A protein and the small-molecule ligand that binds it are described below.
Small molecule (SMILES): C[C@H](N)[C@H](C(=O)N1CCC2(CC1)Oc1ccccc1O2)c1ccc(Cl)cc1

Sequence of chain 1.A:
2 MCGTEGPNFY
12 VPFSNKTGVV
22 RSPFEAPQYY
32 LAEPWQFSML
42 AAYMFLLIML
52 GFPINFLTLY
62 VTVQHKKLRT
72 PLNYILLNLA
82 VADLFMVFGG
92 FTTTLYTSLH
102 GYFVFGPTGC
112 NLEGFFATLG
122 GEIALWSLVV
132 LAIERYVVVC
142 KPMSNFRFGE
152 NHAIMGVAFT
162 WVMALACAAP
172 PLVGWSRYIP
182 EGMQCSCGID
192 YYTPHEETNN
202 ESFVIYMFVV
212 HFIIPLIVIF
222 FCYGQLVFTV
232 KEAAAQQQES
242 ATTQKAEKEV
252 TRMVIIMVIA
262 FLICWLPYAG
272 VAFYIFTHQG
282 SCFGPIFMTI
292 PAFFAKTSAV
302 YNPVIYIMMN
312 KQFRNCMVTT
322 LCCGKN

Binding-site contacts:
Ligand atom C14 contacts residue LEU126 of chain 1.A at 3.6 Å (hydrophobic).
Ligand atom C14 contacts residue HIS212 of chain 1.A at 3.2 Å.
Ligand atom C15 contacts residue HIS212 of chain 1.A at 3.6 Å.
Ligand atom C25 contacts residue PHE209 of chain 1.A at 4.1 Å (hydrophobic).
Ligand atom C24 contacts residue ALA273 of chain 1.A at 3.3 Å (hydrophobic).
Ligand atom C27 contacts residue VAL205 of chain 1.A at 3.3 Å (hydrophobic).
Ligand atom C26 contacts residue VAL205 of chain 1.A at 3.5 Å (hydrophobic).
Ligand atom C15 contacts residue LEU126 of chain 1.A at 3.9 Å (hydrophobic).
Ligand atom C7 contacts residue BOG1 of chain 1.E at 3.8 Å.
Ligand atom C24 contacts residue TYR269 of chain 1.A at 3.9 Å (hydrophobic).
Ligand atom C18 contacts residue TYR269 of chain 1.A at 3.7 Å (hydrophobic).
Ligand atom O8 contacts residue TYR269 of chain 1.A at 4.1 Å.
Ligand atom C18 contacts residue CYS265 of chain 1.A at 4.0 Å (hydrophobic).
Ligand atom C2 contacts residue TYR269 of chain 1.A at 4.1 Å (hydrophobic).
Ligand atom C26 contacts residue MET289 of chain 1.A at 4.1 Å (hydrophobic).
Ligand atom C16 contacts residue PHE213 of chain 1.A at 4.2 Å (hydrophobic).
Ligand atom C25 contacts residue ALA273 of chain 1.A at 3.2 Å (hydrophobic).
Ligand atom C18 contacts residue BOG1 of chain 1.E at 3.7 Å.
Ligand atom C12 contacts residue THR119 of chain 1.A at 4.1 Å.
Ligand atom O8 contacts residue BOG1 of chain 1.E at 2.6 Å (h-bond).
Ligand atom C19 contacts residue TYR269 of chain 1.A at 4.0 Å (hydrophobic).
Ligand atom C15 contacts residue PHE213 of chain 1.A at 3.6 Å (hydrophobic).
Ligand atom CL contacts residue TRP266 of chain 1.A at 3.5 Å.
Ligand atom C10 contacts residue GLU123 of chain 1.A at 3.3 Å.
Ligand atom C14 contacts residue PHE213 of chain 1.A at 4.1 Å (hydrophobic).
Ligand atom C4 contacts residue TYR192 of chain 1.A at 4.0 Å (hydrophobic).
Ligand atom C6 contacts residue MET208 of chain 1.A at 3.5 Å (hydrophobic).
Ligand atom N11 contacts residue GLU123 of chain 1.A at 2.6 Å (salt-bridge).
Ligand atom O23 contacts residue TYR269 of chain 1.A at 3.6 Å.
Ligand atom C25 contacts residue MET289 of chain 1.A at 3.7 Å (hydrophobic).
Ligand atom N11 contacts residue LEU126 of chain 1.A at 4.2 Å.
Ligand atom C3 contacts residue TYR269 of chain 1.A at 3.5 Å (hydrophobic).
Ligand atom CL contacts residue CYS265 of chain 1.A at 3.8 Å.
Ligand atom C9 contacts residue GLU123 of chain 1.A at 3.6 Å.
Ligand atom C1 contacts residue PHE213 of chain 1.A at 3.5 Å (hydrophobic).
Ligand atom N5 contacts residue MET208 of chain 1.A at 3.8 Å.
Ligand atom C24 contacts residue MET289 of chain 1.A at 3.6 Å (hydrophobic).
Ligand atom N11 contacts residue GLY122 of chain 1.A at 3.7 Å.
Ligand atom C19 contacts residue BOG1 of chain 1.E at 3.8 Å.
Ligand atom C12 contacts residue GLU123 of chain 1.A at 3.4 Å.